Sequence of chain 1.C:
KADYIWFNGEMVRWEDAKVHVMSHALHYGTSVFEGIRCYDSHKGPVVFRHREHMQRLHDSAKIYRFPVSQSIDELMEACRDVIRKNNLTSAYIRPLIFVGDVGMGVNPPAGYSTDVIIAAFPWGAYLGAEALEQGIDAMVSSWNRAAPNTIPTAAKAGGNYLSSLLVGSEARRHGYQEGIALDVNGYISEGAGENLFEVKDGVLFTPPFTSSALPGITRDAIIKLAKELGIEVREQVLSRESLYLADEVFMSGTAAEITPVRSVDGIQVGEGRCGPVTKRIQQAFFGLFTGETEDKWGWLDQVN

Binding-site contacts:
Ligand atom OXT contacts residue GLY257 of chain 1.C at 4.0 Å.
Ligand atom CA contacts residue LYS160 of chain 1.C at 3.6 Å.
Ligand atom CD2 contacts residue TYR165 of chain 1.C at 3.8 Å (hydrophobic).
Ligand atom C contacts residue TYR96 of chain 1.C at 3.8 Å (hydrophobic).
Ligand atom CG contacts residue ALA259 of chain 1.C at 4.4 Å (hydrophobic).
Ligand atom CD1 contacts residue TYR130 of chain 1.C at 4.3 Å (hydrophobic).
Ligand atom C contacts residue THR258 of chain 1.C at 3.9 Å.
Ligand atom C contacts residue PLP1 of chain 1.H at 4.1 Å.
Ligand atom CA contacts residue TYR96 of chain 1.C at 4.0 Å (hydrophobic).
Ligand atom O contacts residue TYR96 of chain 1.C at 2.8 Å (h-bond).
Ligand atom CA contacts residue PLP1 of chain 1.H at 3.6 Å.
Ligand atom CB contacts residue TYR165 of chain 1.C at 4.2 Å (hydrophobic).
Ligand atom CA contacts residue TYR165 of chain 1.C at 4.4 Å (hydrophobic).
Ligand atom O contacts residue ALA259 of chain 1.C at 3.4 Å (h-bond).
Ligand atom CB contacts residue TYR96 of chain 1.C at 3.8 Å (hydrophobic).
Ligand atom CB contacts residue LYS160 of chain 1.C at 4.5 Å.
Ligand atom CD2 contacts residue GLY197 of chain 1.C at 3.4 Å.
Ligand atom O contacts residue GLY39 of chain 1.C at 3.7 Å.
Ligand atom C contacts residue ALA259 of chain 1.C at 3.6 Å (hydrophobic).
Ligand atom OXT contacts residue ALA259 of chain 1.C at 3.0 Å (h-bond).
Ligand atom CB contacts residue PHE37 of chain 1.C at 4.2 Å (hydrophobic).
Ligand atom OXT contacts residue PLP1 of chain 1.H at 3.7 Å.
Ligand atom OXT contacts residue GLY197 of chain 1.C at 4.3 Å.
Ligand atom O contacts residue THR258 of chain 1.C at 3.6 Å.
Ligand atom OXT contacts residue THR258 of chain 1.C at 3.2 Å (h-bond).

The protein below binds the small molecule below.
Small molecule (SMILES): CC(C)CCC(=O)O